Binding-site contacts:
Ligand atom N2 contacts residue ASN373 of chain 1.A at 2.9 Å (h-bond).
Ligand atom O5 contacts residue SER375 of chain 1.A at 4.4 Å.
Ligand atom N2 contacts residue TYR371 of chain 1.A at 4.2 Å.
Ligand atom C7 contacts residue ASN373 of chain 1.A at 3.4 Å.
Ligand atom C8 contacts residue TYR371 of chain 1.A at 3.2 Å (hydrophobic).
Ligand atom C2 contacts residue ASN373 of chain 1.A at 2.5 Å.
Ligand atom C7 contacts residue TYR371 of chain 1.A at 3.9 Å (hydrophobic).
Ligand atom C3 contacts residue ASN373 of chain 1.A at 3.8 Å.
Ligand atom C1 contacts residue ASN373 of chain 1.A at 1.4 Å.
Ligand atom C5 contacts residue ASN373 of chain 1.A at 3.7 Å.
Ligand atom O5 contacts residue ASN373 of chain 1.A at 2.4 Å (h-bond).
Ligand atom O7 contacts residue ASN373 of chain 1.A at 3.5 Å (h-bond).
Ligand atom O7 contacts residue TYR371 of chain 1.A at 4.5 Å.
Ligand atom C4 contacts residue ASN373 of chain 1.A at 4.2 Å.

A small-molecule ligand and the protein it binds are described below.
Small molecule (SMILES): CC(=O)N[C@@H]1[C@@H](O)[C@H](O)[C@@H](CO)O[C@H]1O

Sequence of chain 1.A:
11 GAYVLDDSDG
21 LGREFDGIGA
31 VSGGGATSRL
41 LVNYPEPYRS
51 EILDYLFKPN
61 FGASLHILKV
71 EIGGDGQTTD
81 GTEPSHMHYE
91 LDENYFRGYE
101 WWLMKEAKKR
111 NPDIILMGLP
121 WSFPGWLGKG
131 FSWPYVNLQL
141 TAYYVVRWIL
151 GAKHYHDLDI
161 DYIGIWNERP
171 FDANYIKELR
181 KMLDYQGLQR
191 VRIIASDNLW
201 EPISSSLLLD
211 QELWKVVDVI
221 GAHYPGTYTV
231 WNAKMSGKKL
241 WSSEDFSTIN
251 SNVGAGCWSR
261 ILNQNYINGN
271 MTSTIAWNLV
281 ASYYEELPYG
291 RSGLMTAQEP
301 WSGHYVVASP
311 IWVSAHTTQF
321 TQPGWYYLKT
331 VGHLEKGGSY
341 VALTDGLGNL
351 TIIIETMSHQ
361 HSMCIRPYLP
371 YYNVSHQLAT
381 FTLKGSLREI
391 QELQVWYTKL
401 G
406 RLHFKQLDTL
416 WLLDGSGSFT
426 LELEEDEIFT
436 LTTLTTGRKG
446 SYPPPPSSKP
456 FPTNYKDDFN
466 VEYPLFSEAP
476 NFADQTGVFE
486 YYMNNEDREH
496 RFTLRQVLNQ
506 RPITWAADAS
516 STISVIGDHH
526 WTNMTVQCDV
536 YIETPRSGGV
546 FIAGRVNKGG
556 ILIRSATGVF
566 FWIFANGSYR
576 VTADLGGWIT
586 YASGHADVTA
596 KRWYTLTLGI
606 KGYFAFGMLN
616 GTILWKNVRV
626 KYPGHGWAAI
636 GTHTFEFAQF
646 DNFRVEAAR